Sequence of chain 1.C:
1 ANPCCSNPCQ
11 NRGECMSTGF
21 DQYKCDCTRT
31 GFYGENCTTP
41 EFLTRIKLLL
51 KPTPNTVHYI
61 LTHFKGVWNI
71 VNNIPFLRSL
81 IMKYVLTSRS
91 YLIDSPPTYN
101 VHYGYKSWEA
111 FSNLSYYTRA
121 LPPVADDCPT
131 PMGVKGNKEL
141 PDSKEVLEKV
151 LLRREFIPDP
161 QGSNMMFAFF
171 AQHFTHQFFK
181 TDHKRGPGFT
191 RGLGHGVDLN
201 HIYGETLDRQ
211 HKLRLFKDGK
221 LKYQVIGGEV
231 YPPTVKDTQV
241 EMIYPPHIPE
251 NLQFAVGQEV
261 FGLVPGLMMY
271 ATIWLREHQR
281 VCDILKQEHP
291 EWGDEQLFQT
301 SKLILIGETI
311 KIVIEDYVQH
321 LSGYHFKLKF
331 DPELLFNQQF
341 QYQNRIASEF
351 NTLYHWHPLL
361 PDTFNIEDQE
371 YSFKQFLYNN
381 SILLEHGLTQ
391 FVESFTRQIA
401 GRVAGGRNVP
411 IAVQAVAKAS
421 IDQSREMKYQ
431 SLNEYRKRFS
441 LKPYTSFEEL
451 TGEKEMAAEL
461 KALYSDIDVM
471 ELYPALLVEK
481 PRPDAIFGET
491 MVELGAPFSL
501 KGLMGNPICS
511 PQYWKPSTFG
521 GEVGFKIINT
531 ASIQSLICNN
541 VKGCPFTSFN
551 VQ

This small molecule binds to this protein.
Small molecule (SMILES): CC(=O)N[C@@H]1[C@@H](O)[C@H](O)[C@@H](CO)O[C@H]1O

Binding-site contacts:
Ligand atom C5 contacts residue TYR23 of chain 1.C at 3.9 Å (hydrophobic).
Ligand atom O3 contacts residue GLU35 of chain 1.C at 3.6 Å.
Ligand atom C2 contacts residue GLU35 of chain 1.C at 4.0 Å.
Ligand atom O5 contacts residue TYR23 of chain 1.C at 3.7 Å.
Ligand atom N2 contacts residue ASN36 of chain 1.C at 2.8 Å (h-bond).
Ligand atom C7 contacts residue GLU35 of chain 1.C at 4.1 Å.
Ligand atom C7 contacts residue ASN36 of chain 1.C at 3.1 Å.
Ligand atom O5 contacts residue ASN36 of chain 1.C at 2.4 Å (h-bond).
Ligand atom C8 contacts residue GLU35 of chain 1.C at 3.6 Å.
Ligand atom N2 contacts residue GLU35 of chain 1.C at 3.2 Å (salt-bridge).
Ligand atom C3 contacts residue ASN36 of chain 1.C at 3.8 Å.
Ligand atom C8 contacts residue ASN36 of chain 1.C at 3.8 Å.
Ligand atom C2 contacts residue TYR23 of chain 1.C at 4.4 Å (hydrophobic).
Ligand atom C2 contacts residue ASN36 of chain 1.C at 2.5 Å.
Ligand atom C4 contacts residue ASN36 of chain 1.C at 4.3 Å.
Ligand atom C3 contacts residue GLU35 of chain 1.C at 3.7 Å.
Ligand atom C1 contacts residue TYR23 of chain 1.C at 3.3 Å (hydrophobic).
Ligand atom C5 contacts residue ASN36 of chain 1.C at 3.7 Å.
Ligand atom C3 contacts residue TYR23 of chain 1.C at 4.5 Å (hydrophobic).
Ligand atom O7 contacts residue ASN36 of chain 1.C at 3.0 Å (h-bond).
Ligand atom C1 contacts residue ASN36 of chain 1.C at 1.5 Å.